A protein and the small-molecule ligand that binds it are described below.
Small molecule (SMILES): CC(=O)N[C@@H]1[C@@H](O)[C@H](O)[C@@H](CO)O[C@H]1O

Sequence of chain 2.B:
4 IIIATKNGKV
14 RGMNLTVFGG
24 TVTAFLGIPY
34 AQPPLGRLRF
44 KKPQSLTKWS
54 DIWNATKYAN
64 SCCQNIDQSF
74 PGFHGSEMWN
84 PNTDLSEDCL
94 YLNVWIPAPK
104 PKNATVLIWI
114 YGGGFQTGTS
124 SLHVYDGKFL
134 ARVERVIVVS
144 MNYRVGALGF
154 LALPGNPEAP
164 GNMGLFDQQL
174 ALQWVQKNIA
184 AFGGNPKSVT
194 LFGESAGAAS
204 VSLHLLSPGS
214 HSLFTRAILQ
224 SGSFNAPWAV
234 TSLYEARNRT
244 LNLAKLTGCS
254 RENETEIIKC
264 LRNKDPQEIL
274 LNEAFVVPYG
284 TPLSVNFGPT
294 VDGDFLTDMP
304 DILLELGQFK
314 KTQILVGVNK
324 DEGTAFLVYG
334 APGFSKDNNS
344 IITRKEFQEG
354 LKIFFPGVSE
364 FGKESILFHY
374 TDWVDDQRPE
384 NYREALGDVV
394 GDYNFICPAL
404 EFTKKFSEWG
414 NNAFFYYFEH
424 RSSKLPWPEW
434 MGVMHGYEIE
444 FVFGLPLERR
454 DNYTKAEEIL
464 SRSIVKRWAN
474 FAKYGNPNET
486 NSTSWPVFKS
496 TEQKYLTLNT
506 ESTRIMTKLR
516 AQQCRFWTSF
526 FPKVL

Binding-site contacts:
Ligand atom C5 contacts residue ASN57 of chain 2.B at 3.7 Å.
Ligand atom O5 contacts residue ASN57 of chain 2.B at 2.5 Å (h-bond).
Ligand atom C3 contacts residue ASN57 of chain 2.B at 3.5 Å.
Ligand atom C5 contacts residue ARG14 of chain 2.B at 3.8 Å.
Ligand atom C4 contacts residue ASN57 of chain 2.B at 4.1 Å.
Ligand atom N2 contacts residue ASN57 of chain 2.B at 2.3 Å (h-bond).
Ligand atom C1 contacts residue ASN57 of chain 2.B at 1.4 Å.
Ligand atom O7 contacts residue ILE55 of chain 2.B at 4.3 Å.
Ligand atom O5 contacts residue ARG14 of chain 2.B at 3.3 Å (salt-bridge).
Ligand atom C7 contacts residue ASN57 of chain 2.B at 3.0 Å.
Ligand atom O7 contacts residue ASN57 of chain 2.B at 3.4 Å (h-bond).
Ligand atom O7 contacts residue ARG14 of chain 2.B at 4.1 Å.
Ligand atom C7 contacts residue ILE55 of chain 2.B at 4.3 Å (hydrophobic).
Ligand atom O3 contacts residue ASN57 of chain 2.B at 4.4 Å.
Ligand atom C1 contacts residue ARG14 of chain 2.B at 3.8 Å.
Ligand atom C8 contacts residue ASN57 of chain 2.B at 4.1 Å.
Ligand atom C6 contacts residue ARG14 of chain 2.B at 4.0 Å.
Ligand atom C2 contacts residue ASN57 of chain 2.B at 2.0 Å.
Ligand atom C8 contacts residue ILE55 of chain 2.B at 3.9 Å (hydrophobic).